Sequence of chain 1.A:
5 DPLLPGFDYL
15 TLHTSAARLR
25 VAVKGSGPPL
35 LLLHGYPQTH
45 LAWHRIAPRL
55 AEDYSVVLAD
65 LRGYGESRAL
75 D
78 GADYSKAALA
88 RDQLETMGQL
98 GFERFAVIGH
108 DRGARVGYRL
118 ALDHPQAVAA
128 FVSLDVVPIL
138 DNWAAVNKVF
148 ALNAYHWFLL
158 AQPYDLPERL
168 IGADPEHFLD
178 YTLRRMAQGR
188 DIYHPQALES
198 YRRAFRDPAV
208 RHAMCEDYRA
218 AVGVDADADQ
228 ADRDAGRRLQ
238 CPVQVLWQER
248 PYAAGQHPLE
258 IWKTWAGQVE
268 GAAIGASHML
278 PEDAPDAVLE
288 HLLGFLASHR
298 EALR

The protein below binds the small molecule below.
Small molecule (SMILES): O=C(O)CF

Binding-site contacts:
Ligand atom F contacts residue ARG200 of chain 1.A at 3.4 Å.
Ligand atom C contacts residue GLY69 of chain 1.A at 4.0 Å.
Ligand atom O contacts residue GLU70 of chain 1.A at 3.9 Å.
Ligand atom CH3 contacts residue GLU70 of chain 1.A at 4.4 Å.
Ligand atom O contacts residue ARG200 of chain 1.A at 4.4 Å.
Ligand atom C contacts residue ALA201 of chain 1.A at 4.1 Å (hydrophobic).
Ligand atom O contacts residue ALA201 of chain 1.A at 3.5 Å.
Ligand atom C contacts residue GLU70 of chain 1.A at 4.1 Å.
Ligand atom C contacts residue ARG200 of chain 1.A at 3.5 Å.
Ligand atom C contacts residue SO41 of chain 1.J at 4.0 Å.
Ligand atom F contacts residue SER197 of chain 1.A at 4.4 Å.
Ligand atom OXT contacts residue SO41 of chain 1.J at 3.0 Å (h-bond).
Ligand atom CH3 contacts residue ARG200 of chain 1.A at 2.5 Å.
Ligand atom O contacts residue GLY69 of chain 1.A at 3.0 Å (h-bond).
Ligand atom CH3 contacts residue SO41 of chain 1.J at 4.5 Å.
Ligand atom CH3 contacts residue ALA201 of chain 1.A at 4.2 Å (hydrophobic).
Ligand atom OXT contacts residue ARG200 of chain 1.A at 3.1 Å (salt-bridge).
Ligand atom F contacts residue GLU70 of chain 1.A at 3.6 Å.